Sequence of chain 1.A:
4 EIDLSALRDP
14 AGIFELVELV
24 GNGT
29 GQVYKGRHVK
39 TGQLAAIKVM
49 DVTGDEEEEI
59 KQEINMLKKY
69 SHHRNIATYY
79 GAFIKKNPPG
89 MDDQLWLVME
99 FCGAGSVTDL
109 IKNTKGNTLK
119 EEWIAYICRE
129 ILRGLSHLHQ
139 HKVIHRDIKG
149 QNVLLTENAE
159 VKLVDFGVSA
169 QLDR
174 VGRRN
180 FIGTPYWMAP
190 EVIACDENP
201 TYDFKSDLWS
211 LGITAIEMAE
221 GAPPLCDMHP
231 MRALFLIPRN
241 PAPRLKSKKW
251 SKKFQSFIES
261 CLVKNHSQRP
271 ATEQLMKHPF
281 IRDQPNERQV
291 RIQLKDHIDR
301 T

Binding-site contacts:
Ligand atom C contacts residue VAL31 of chain 1.A at 3.9 Å (hydrophobic).
Ligand atom BR contacts residue CYS100 of chain 1.A at 3.9 Å.
Ligand atom C12 contacts residue VAL31 of chain 1.A at 4.0 Å (hydrophobic).
Ligand atom N contacts residue LEU152 of chain 1.A at 3.4 Å.
Ligand atom C7 contacts residue GLU98 of chain 1.A at 3.6 Å.
Ligand atom C3 contacts residue LEU152 of chain 1.A at 3.3 Å (hydrophobic).
Ligand atom C2 contacts residue LEU152 of chain 1.A at 3.8 Å (hydrophobic).
Ligand atom F contacts residue ASP163 of chain 1.A at 2.9 Å.
Ligand atom N contacts residue VAL162 of chain 1.A at 4.0 Å.
Ligand atom C2 contacts residue VAL31 of chain 1.A at 4.0 Å (hydrophobic).
Ligand atom C4 contacts residue LEU152 of chain 1.A at 3.5 Å (hydrophobic).
Ligand atom N2 contacts residue ALA44 of chain 1.A at 3.2 Å.
Ligand atom C10 contacts residue ASP163 of chain 1.A at 3.6 Å.
Ligand atom C11 contacts residue LYS46 of chain 1.A at 3.6 Å.
Ligand atom C6 contacts residue CYS100 of chain 1.A at 3.1 Å (hydrophobic).
Ligand atom C10 contacts residue MET97 of chain 1.A at 3.7 Å (hydrophobic).
Ligand atom F contacts residue LYS46 of chain 1.A at 3.6 Å.
Ligand atom C1 contacts residue VAL31 of chain 1.A at 3.8 Å (hydrophobic).
Ligand atom N1 contacts residue ALA44 of chain 1.A at 3.5 Å.
Ligand atom N3 contacts residue ASP163 of chain 1.A at 3.4 Å (salt-bridge).
Ligand atom C10 contacts residue VAL162 of chain 1.A at 3.9 Å (hydrophobic).
Ligand atom C7 contacts residue ALA44 of chain 1.A at 3.3 Å (hydrophobic).
Ligand atom C7 contacts residue CYS100 of chain 1.A at 3.7 Å (hydrophobic).
Ligand atom N1 contacts residue PHE99 of chain 1.A at 3.4 Å.
Ligand atom C7 contacts residue LEU152 of chain 1.A at 3.6 Å (hydrophobic).
Ligand atom C10 contacts residue LYS46 of chain 1.A at 3.7 Å.
Ligand atom C9 contacts residue VAL162 of chain 1.A at 3.6 Å (hydrophobic).
Ligand atom C5 contacts residue CYS100 of chain 1.A at 3.8 Å (hydrophobic).
Ligand atom N1 contacts residue GLU98 of chain 1.A at 3.7 Å.
Ligand atom N1 contacts residue CYS100 of chain 1.A at 2.7 Å (h-bond).
Ligand atom C contacts residue LEU152 of chain 1.A at 3.9 Å (hydrophobic).
Ligand atom N3 contacts residue LYS46 of chain 1.A at 2.9 Å (salt-bridge).
Ligand atom C11 contacts residue ASP163 of chain 1.A at 3.7 Å.
Ligand atom N2 contacts residue GLU98 of chain 1.A at 2.7 Å (salt-bridge).
Ligand atom BR contacts residue VAL23 of chain 1.A at 3.4 Å.
Ligand atom C9 contacts residue MET97 of chain 1.A at 3.5 Å (hydrophobic).
Ligand atom C6 contacts residue PHE99 of chain 1.A at 3.6 Å (hydrophobic).
Ligand atom C3 contacts residue ALA44 of chain 1.A at 3.8 Å (hydrophobic).
Ligand atom C8 contacts residue VAL162 of chain 1.A at 3.9 Å (hydrophobic).
Ligand atom N2 contacts residue MET97 of chain 1.A at 3.7 Å.

This small molecule binds to this protein.
Small molecule (SMILES): Nc1ncc(Br)c2ccc(-c3ccnc(F)c3)nc12